Sequence of chain 1.C:
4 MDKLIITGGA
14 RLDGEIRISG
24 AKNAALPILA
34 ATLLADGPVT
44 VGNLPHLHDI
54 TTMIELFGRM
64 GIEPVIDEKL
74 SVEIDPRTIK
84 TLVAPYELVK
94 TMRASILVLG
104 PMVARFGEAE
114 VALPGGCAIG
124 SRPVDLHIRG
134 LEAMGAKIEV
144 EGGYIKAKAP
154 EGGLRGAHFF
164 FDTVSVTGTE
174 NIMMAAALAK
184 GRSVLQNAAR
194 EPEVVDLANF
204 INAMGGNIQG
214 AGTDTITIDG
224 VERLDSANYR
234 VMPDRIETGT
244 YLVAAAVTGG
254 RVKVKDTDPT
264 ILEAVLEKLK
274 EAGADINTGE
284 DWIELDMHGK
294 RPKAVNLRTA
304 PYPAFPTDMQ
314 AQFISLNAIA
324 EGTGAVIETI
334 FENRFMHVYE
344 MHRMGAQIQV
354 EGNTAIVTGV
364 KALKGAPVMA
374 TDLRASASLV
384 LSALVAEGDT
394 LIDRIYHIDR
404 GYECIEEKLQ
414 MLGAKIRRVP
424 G

This small molecule binds to this protein.
Small molecule (SMILES): C=C(O[C@H]1[C@H](O)[C@@H](CO)O[C@H](O[P](=O)(O)O[P](=O)(O)OC[C@H]2O[C@@H](n3ccc(=O)[nH]c3=O)[C@H](O)[C@@H]2O)[C@@H]1NC(C)=O)C(=O)O

Binding-site contacts:
Ligand atom O2E contacts residue ASN26 of chain 1.C at 3.5 Å (h-bond).
Ligand atom C5U contacts residue SER168 of chain 1.C at 3.6 Å.
Ligand atom N3U contacts residue ASP128 of chain 1.C at 2.8 Å (salt-bridge).
Ligand atom O1B contacts residue VAL169 of chain 1.C at 3.7 Å.
Ligand atom C5U contacts residue PRO126 of chain 1.C at 3.1 Å (hydrophobic).
Ligand atom PB contacts residue THR170 of chain 1.C at 3.7 Å.
Ligand atom O1A contacts residue SER168 of chain 1.C at 2.6 Å (h-bond).
Ligand atom O2B contacts residue ARG125 of chain 1.C at 3.0 Å (salt-bridge).
Ligand atom O3D contacts residue ILE333 of chain 1.C at 3.4 Å (h-bond).
Ligand atom C4 contacts residue ASP311 of chain 1.C at 3.6 Å.
Ligand atom C4U contacts residue PRO126 of chain 1.C at 3.1 Å (hydrophobic).
Ligand atom C3E contacts residue ARG125 of chain 1.C at 3.5 Å.
Ligand atom O2D contacts residue SER124 of chain 1.C at 2.9 Å (h-bond).
Ligand atom O5 contacts residue VAL169 of chain 1.C at 3.6 Å.
Ligand atom O2D contacts residue PRO126 of chain 1.C at 3.4 Å.
Ligand atom O4 contacts residue PHE334 of chain 1.C at 3.5 Å.
Ligand atom C7 contacts residue ASN26 of chain 1.C at 3.4 Å.
Ligand atom C2D contacts residue SER124 of chain 1.C at 3.5 Å.
Ligand atom O7 contacts residue ASN26 of chain 1.C at 3.2 Å.
Ligand atom O4 contacts residue THR310 of chain 1.C at 3.5 Å.
Ligand atom O4D contacts residue THR166 of chain 1.C at 3.3 Å.
Ligand atom C2 contacts residue ASN26 of chain 1.C at 3.6 Å.
Ligand atom O4U contacts residue PRO126 of chain 1.C at 3.2 Å (h-bond).
Ligand atom O4U contacts residue LEU129 of chain 1.C at 3.1 Å (h-bond).
Ligand atom N3U contacts residue PRO126 of chain 1.C at 3.6 Å.
Ligand atom O1B contacts residue THR170 of chain 1.C at 2.7 Å (h-bond).
Ligand atom C8 contacts residue ASN26 of chain 1.C at 3.7 Å.
Ligand atom C8 contacts residue ALA97 of chain 1.C at 3.6 Å (hydrophobic).
Ligand atom O1A contacts residue VAL169 of chain 1.C at 3.5 Å (h-bond).
Ligand atom O1 contacts residue ARG125 of chain 1.C at 3.2 Å (salt-bridge).
Ligand atom O4 contacts residue ASP311 of chain 1.C at 2.9 Å (salt-bridge).
Ligand atom O2E contacts residue LYS25 of chain 1.C at 2.7 Å (salt-bridge).
Ligand atom C4U contacts residue ASP128 of chain 1.C at 3.3 Å.
Ligand atom O2A contacts residue VAL169 of chain 1.C at 3.1 Å (h-bond).
Ligand atom O3 contacts residue ASN26 of chain 1.C at 3.5 Å (h-bond).
Ligand atom O2E contacts residue LEU376 of chain 1.C at 3.6 Å.
Ligand atom O3 contacts residue ASP311 of chain 1.C at 3.4 Å (salt-bridge).
Ligand atom O4U contacts residue ASP128 of chain 1.C at 3.0 Å (salt-bridge).
Ligand atom O4U contacts residue VAL127 of chain 1.C at 3.3 Å.
Ligand atom O2A contacts residue SER168 of chain 1.C at 3.6 Å.